Sequence of chain 2.A:
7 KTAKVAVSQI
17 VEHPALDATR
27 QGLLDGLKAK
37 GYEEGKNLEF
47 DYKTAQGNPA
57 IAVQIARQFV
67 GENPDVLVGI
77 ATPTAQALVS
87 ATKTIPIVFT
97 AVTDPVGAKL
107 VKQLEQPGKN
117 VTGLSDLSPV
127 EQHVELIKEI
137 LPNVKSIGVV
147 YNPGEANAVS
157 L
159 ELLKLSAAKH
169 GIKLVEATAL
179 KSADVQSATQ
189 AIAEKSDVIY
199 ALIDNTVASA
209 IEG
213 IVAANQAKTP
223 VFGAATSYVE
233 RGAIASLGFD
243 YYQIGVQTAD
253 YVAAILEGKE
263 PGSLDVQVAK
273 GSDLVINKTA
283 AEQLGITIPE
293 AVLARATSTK

Binding-site contacts:
Ligand atom CE2 contacts residue HIS19 of chain 2.A at 3.9 Å.
Ligand atom N contacts residue THR99 of chain 2.A at 2.8 Å (h-bond).
Ligand atom C contacts residue ASN203 of chain 2.A at 3.8 Å.
Ligand atom N contacts residue ALA97 of chain 2.A at 2.9 Å (h-bond).
Ligand atom CE2 contacts residue ALA21 of chain 2.A at 3.5 Å (hydrophobic).
Ligand atom O contacts residue ASN153 of chain 2.A at 3.3 Å.
Ligand atom CZ contacts residue HIS19 of chain 2.A at 3.6 Å.
Ligand atom O contacts residue THR78 of chain 2.A at 2.6 Å (h-bond).
Ligand atom CE2 contacts residue TYR243 of chain 2.A at 3.5 Å (hydrophobic).
Ligand atom CD1 contacts residue ASN203 of chain 2.A at 3.4 Å.
Ligand atom OXT contacts residue ASN153 of chain 2.A at 3.6 Å.
Ligand atom OXT contacts residue ASN203 of chain 2.A at 2.9 Å (h-bond).
Ligand atom CD2 contacts residue ILE201 of chain 2.A at 3.8 Å (hydrophobic).
Ligand atom N contacts residue ILE201 of chain 2.A at 3.0 Å.
Ligand atom CA contacts residue ILE201 of chain 2.A at 3.5 Å (hydrophobic).
Ligand atom O contacts residue THR99 of chain 2.A at 3.0 Å (h-bond).
Ligand atom C contacts residue ALA97 of chain 2.A at 3.3 Å (hydrophobic).
Ligand atom C contacts residue ASN153 of chain 2.A at 3.5 Å.
Ligand atom CA contacts residue ALA97 of chain 2.A at 3.3 Å (hydrophobic).
Ligand atom CZ contacts residue ILE201 of chain 2.A at 3.7 Å (hydrophobic).
Ligand atom O contacts residue ALA97 of chain 2.A at 3.3 Å (h-bond).
Ligand atom CG contacts residue ILE201 of chain 2.A at 3.5 Å (hydrophobic).
Ligand atom CB contacts residue ASN203 of chain 2.A at 3.5 Å.
Ligand atom CD1 contacts residue ASP202 of chain 2.A at 3.9 Å.
Ligand atom CD2 contacts residue TYR243 of chain 2.A at 3.7 Å (hydrophobic).
Ligand atom CE1 contacts residue TYR230 of chain 2.A at 3.7 Å (hydrophobic).
Ligand atom O contacts residue VAL98 of chain 2.A at 3.5 Å.
Ligand atom CG contacts residue ASN203 of chain 2.A at 3.7 Å.
Ligand atom C contacts residue THR78 of chain 2.A at 3.5 Å.
Ligand atom CB contacts residue ALA97 of chain 2.A at 3.4 Å (hydrophobic).
Ligand atom CD2 contacts residue ASP122 of chain 2.A at 3.5 Å.
Ligand atom OXT contacts residue THR78 of chain 2.A at 2.8 Å (h-bond).
Ligand atom CE1 contacts residue ASP202 of chain 2.A at 3.8 Å.
Ligand atom CE1 contacts residue ILE201 of chain 2.A at 3.9 Å (hydrophobic).
Ligand atom OXT contacts residue ALA77 of chain 2.A at 3.4 Å.
Ligand atom CD1 contacts residue HIS19 of chain 2.A at 3.7 Å.
Ligand atom CA contacts residue THR99 of chain 2.A at 3.7 Å.
Ligand atom N contacts residue ASP122 of chain 2.A at 2.8 Å (salt-bridge).
Ligand atom CE1 contacts residue HIS19 of chain 2.A at 3.5 Å.
Ligand atom CD1 contacts residue ILE201 of chain 2.A at 3.6 Å (hydrophobic).

The small molecule below binds the protein below.
Small molecule (SMILES): N[C@@H](Cc1ccccc1)C(=O)O